This small molecule binds to this protein.
Small molecule (SMILES): CC(C)CCC[C@@H](C)[C@H]1CC[C@H]2[C@@H]3CC=C4C[C@@H](O)CC[C@]4(C)[C@H]3CC[C@]12C

Binding-site contacts:
Ligand atom C15 contacts residue TYR331 of chain 1.E at 4.2 Å (hydrophobic).
Ligand atom C22 contacts residue ILE291 of chain 1.E at 4.2 Å (hydrophobic).
Ligand atom C4 contacts residue PRO330 of chain 1.E at 4.1 Å (hydrophobic).
Ligand atom C6 contacts residue ASN328 of chain 1.E at 4.4 Å.
Ligand atom C23 contacts residue PHE290 of chain 1.E at 4.1 Å (hydrophobic).
Ligand atom C6 contacts residue TYR331 of chain 1.E at 3.8 Å (hydrophobic).
Ligand atom C4 contacts residue TRP300 of chain 1.E at 4.0 Å (hydrophobic).
Ligand atom C18 contacts residue PRO295 of chain 1.E at 4.4 Å (hydrophobic).
Ligand atom C3 contacts residue ILE303 of chain 1.E at 4.3 Å (hydrophobic).
Ligand atom C16 contacts residue THR334 of chain 1.E at 3.7 Å.
Ligand atom C15 contacts residue CYS335 of chain 1.E at 4.0 Å (hydrophobic).
Ligand atom C18 contacts residue TRP300 of chain 1.E at 4.3 Å (hydrophobic).
Ligand atom C5 contacts residue TRP300 of chain 1.E at 4.4 Å (hydrophobic).
Ligand atom C6 contacts residue TRP300 of chain 1.E at 4.0 Å (hydrophobic).
Ligand atom C3 contacts residue PRO330 of chain 1.E at 4.3 Å (hydrophobic).
Ligand atom C18 contacts residue PHE290 of chain 1.E at 4.5 Å (hydrophobic).
Ligand atom C14 contacts residue THR334 of chain 1.E at 4.3 Å.
Ligand atom C26 contacts residue ILE287 of chain 1.E at 4.0 Å (hydrophobic).
Ligand atom C15 contacts residue THR334 of chain 1.E at 4.1 Å.
Ligand atom C7 contacts residue TYR331 of chain 1.E at 3.5 Å (hydrophobic).
Ligand atom C24 contacts residue VAL338 of chain 1.E at 4.4 Å (hydrophobic).
Ligand atom C16 contacts residue ILE291 of chain 1.E at 4.1 Å (hydrophobic).
Ligand atom C19 contacts residue TRP300 of chain 1.E at 3.5 Å (hydrophobic).
Ligand atom C23 contacts residue ILE291 of chain 1.E at 3.9 Å (hydrophobic).
Ligand atom C24 contacts residue ILE291 of chain 1.E at 4.0 Å (hydrophobic).
Ligand atom O1 contacts residue ILE303 of chain 1.E at 3.7 Å.
Ligand atom C17 contacts residue THR334 of chain 1.E at 4.0 Å.
Ligand atom C6 contacts residue PRO330 of chain 1.E at 4.4 Å (hydrophobic).
Ligand atom C7 contacts residue PRO330 of chain 1.E at 4.3 Å (hydrophobic).
Ligand atom C4 contacts residue ASN328 of chain 1.E at 4.4 Å.
Ligand atom C4 contacts residue ILE303 of chain 1.E at 3.8 Å (hydrophobic).

Sequence of chain 1.E:
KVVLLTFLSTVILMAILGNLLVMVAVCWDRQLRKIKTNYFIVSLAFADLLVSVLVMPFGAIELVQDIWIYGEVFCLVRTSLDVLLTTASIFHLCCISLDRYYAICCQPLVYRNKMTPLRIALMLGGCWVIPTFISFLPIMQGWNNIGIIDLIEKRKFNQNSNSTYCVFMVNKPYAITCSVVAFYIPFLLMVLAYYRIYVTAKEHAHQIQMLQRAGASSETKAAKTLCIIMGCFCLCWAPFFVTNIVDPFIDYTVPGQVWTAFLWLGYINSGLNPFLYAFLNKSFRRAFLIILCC